Sequence of chain 1.B:
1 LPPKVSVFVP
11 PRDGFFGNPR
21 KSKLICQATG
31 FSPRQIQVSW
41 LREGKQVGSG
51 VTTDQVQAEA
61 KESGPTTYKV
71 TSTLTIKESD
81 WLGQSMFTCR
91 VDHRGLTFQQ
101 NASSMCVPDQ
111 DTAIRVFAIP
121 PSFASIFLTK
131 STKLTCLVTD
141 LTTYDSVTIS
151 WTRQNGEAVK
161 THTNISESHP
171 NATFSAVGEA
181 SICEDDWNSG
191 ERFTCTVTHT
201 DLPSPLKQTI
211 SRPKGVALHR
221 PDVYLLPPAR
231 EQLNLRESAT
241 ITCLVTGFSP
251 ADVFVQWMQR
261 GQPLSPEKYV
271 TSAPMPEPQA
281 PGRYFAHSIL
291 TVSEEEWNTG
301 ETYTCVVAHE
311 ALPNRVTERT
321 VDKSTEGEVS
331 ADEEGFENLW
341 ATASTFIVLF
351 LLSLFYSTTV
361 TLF

Binding-site contacts:
Ligand atom C5 contacts residue HIS169 of chain 1.B at 4.1 Å.
Ligand atom C1 contacts residue PHE117 of chain 1.B at 4.3 Å (hydrophobic).
Ligand atom O7 contacts residue HIS169 of chain 1.B at 3.0 Å.
Ligand atom C3 contacts residue ASN171 of chain 1.B at 3.8 Å.
Ligand atom C5 contacts residue THR173 of chain 1.B at 3.8 Å.
Ligand atom C3 contacts residue THR173 of chain 1.B at 3.5 Å.
Ligand atom C3 contacts residue PHE117 of chain 1.B at 4.3 Å (hydrophobic).
Ligand atom C8 contacts residue HIS169 of chain 1.B at 3.5 Å.
Ligand atom O3 contacts residue ILE119 of chain 1.B at 4.3 Å.
Ligand atom C8 contacts residue ASN171 of chain 1.B at 4.0 Å.
Ligand atom O4 contacts residue THR173 of chain 1.B at 3.7 Å.
Ligand atom O5 contacts residue THR139 of chain 1.B at 4.0 Å.
Ligand atom C7 contacts residue HIS169 of chain 1.B at 3.4 Å.
Ligand atom C6 contacts residue HIS169 of chain 1.B at 3.6 Å.
Ligand atom C1 contacts residue THR173 of chain 1.B at 4.2 Å.
Ligand atom N2 contacts residue ALA118 of chain 1.B at 3.8 Å.
Ligand atom C1 contacts residue PHE117 of chain 1.B at 4.3 Å (hydrophobic).
Ligand atom C2 contacts residue PHE117 of chain 1.B at 4.3 Å (hydrophobic).
Ligand atom C8 contacts residue SER175 of chain 1.B at 4.1 Å.
Ligand atom C4 contacts residue ILE119 of chain 1.B at 4.4 Å (hydrophobic).
Ligand atom C8 contacts residue ALA118 of chain 1.B at 3.7 Å (hydrophobic).
Ligand atom O4 contacts residue ILE119 of chain 1.B at 3.7 Å.
Ligand atom C2 contacts residue ASN171 of chain 1.B at 2.5 Å.
Ligand atom C2 contacts residue THR173 of chain 1.B at 4.3 Å.
Ligand atom C4 contacts residue THR139 of chain 1.B at 4.4 Å.
Ligand atom C6 contacts residue ARG115 of chain 1.B at 3.2 Å.
Ligand atom N2 contacts residue HIS169 of chain 1.B at 4.3 Å.
Ligand atom C7 contacts residue ALA118 of chain 1.B at 4.3 Å (hydrophobic).
Ligand atom O6 contacts residue ARG115 of chain 1.B at 3.2 Å (salt-bridge).
Ligand atom C4 contacts residue THR173 of chain 1.B at 3.9 Å.
Ligand atom O3 contacts residue PRO120 of chain 1.B at 4.1 Å.
Ligand atom N2 contacts residue ASN171 of chain 1.B at 2.9 Å (h-bond).
Ligand atom O5 contacts residue PHE117 of chain 1.B at 4.1 Å.
Ligand atom C5 contacts residue ASN171 of chain 1.B at 3.7 Å.
Ligand atom O5 contacts residue ASN171 of chain 1.B at 2.4 Å (h-bond).
Ligand atom O2 contacts residue PHE117 of chain 1.B at 4.3 Å.
Ligand atom C1 contacts residue ASN171 of chain 1.B at 1.4 Å.
Ligand atom C3 contacts residue ILE119 of chain 1.B at 4.0 Å (hydrophobic).
Ligand atom C4 contacts residue ASN171 of chain 1.B at 4.2 Å.
Ligand atom C7 contacts residue ASN171 of chain 1.B at 3.6 Å.

The protein below binds the small molecule below.
Small molecule (SMILES): CC(=O)N[C@H]1[C@H](O[C@H]2[C@H](O)[C@@H](NC(C)=O)CO[C@@H]2CO)O[C@H](CO)[C@@H](O[C@@H]2O[C@H](CO)[C@@H](O)[C@H](O[C@H]3O[C@H](CO)[C@@H](O)[C@H](O)[C@@H]3O[C@@H]3O[C@H](CO)[C@@H](O)[C@H](O)[C@H]3NC(C)=O)[C@@H]2O)[C@@H]1O